Sequence of chain 2.E:
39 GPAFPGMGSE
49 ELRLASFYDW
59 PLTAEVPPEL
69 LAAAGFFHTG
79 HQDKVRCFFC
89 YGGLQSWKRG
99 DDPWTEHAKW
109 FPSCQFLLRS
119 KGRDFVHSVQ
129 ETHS

Sequence of chain 1.D:
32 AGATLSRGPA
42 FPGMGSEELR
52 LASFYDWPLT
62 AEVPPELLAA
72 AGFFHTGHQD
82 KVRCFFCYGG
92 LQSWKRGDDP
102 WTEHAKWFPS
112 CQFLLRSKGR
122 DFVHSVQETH

Binding-site contacts:
Ligand atom N contacts residue SER94 of chain 2.E at 3.9 Å.
Ligand atom CB contacts residue GLU104 of chain 2.E at 3.7 Å.
Ligand atom C contacts residue ARG97 of chain 1.D at 3.3 Å.
Ligand atom CA contacts residue GLY91 of chain 2.E at 3.3 Å.
Ligand atom N contacts residue ASP99 of chain 2.E at 2.7 Å (salt-bridge).
Ligand atom CB contacts residue GLN93 of chain 2.E at 3.7 Å.
Ligand atom CG1 contacts residue GLY91 of chain 2.E at 3.7 Å.
Ligand atom CG2 contacts residue GLN93 of chain 2.E at 3.6 Å.
Ligand atom CD1 contacts residue LEU92 of chain 2.E at 3.6 Å (hydrophobic).
Ligand atom CA contacts residue SER94 of chain 2.E at 3.6 Å.
Ligand atom O contacts residue LEU92 of chain 2.E at 3.4 Å.
Ligand atom N contacts residue GLN93 of chain 2.E at 3.0 Å (h-bond).
Ligand atom CG2 contacts residue GLN93 of chain 2.E at 3.7 Å.
Ligand atom CA contacts residue GLU104 of chain 2.E at 3.8 Å.
Ligand atom C contacts residue GLN93 of chain 2.E at 3.7 Å.
Ligand atom CA contacts residue GLN93 of chain 2.E at 3.4 Å.
Ligand atom CB contacts residue TRP95 of chain 2.E at 3.8 Å (hydrophobic).
Ligand atom N contacts residue GLY91 of chain 2.E at 3.2 Å (h-bond).
Ligand atom N contacts residue LEU92 of chain 2.E at 3.9 Å.
Ligand atom CA contacts residue ASP99 of chain 2.E at 3.6 Å.
Ligand atom CD1 contacts residue LYS82 of chain 2.E at 3.8 Å.
Ligand atom O contacts residue TRP108 of chain 2.E at 3.1 Å (h-bond).
Ligand atom CG contacts residue TRP108 of chain 2.E at 3.5 Å (hydrophobic).
Ligand atom O contacts residue ARG97 of chain 1.D at 2.9 Å (salt-bridge).
Ligand atom CG1 contacts residue LEU92 of chain 2.E at 3.8 Å (hydrophobic).
Ligand atom CG1 contacts residue GLN93 of chain 2.E at 3.6 Å.
Ligand atom C contacts residue GLU104 of chain 2.E at 3.8 Å.
Ligand atom O contacts residue GLN93 of chain 2.E at 3.0 Å (h-bond).
Ligand atom CD1 contacts residue VAL83 of chain 2.E at 3.9 Å (hydrophobic).
Ligand atom C contacts residue GLY91 of chain 2.E at 3.7 Å.
Ligand atom C contacts residue LEU92 of chain 2.E at 3.8 Å (hydrophobic).
Ligand atom CA contacts residue GLN93 of chain 2.E at 3.4 Å.
Ligand atom CB contacts residue GLN93 of chain 2.E at 3.7 Å.
Ligand atom CD1 contacts residue GLY91 of chain 2.E at 3.5 Å.
Ligand atom O contacts residue GLU104 of chain 2.E at 3.2 Å (salt-bridge).
Ligand atom C contacts residue TRP108 of chain 2.E at 3.9 Å (hydrophobic).
Ligand atom CB contacts residue ASP99 of chain 2.E at 4.0 Å.
Ligand atom N contacts residue GLU104 of chain 2.E at 3.3 Å (salt-bridge).
Ligand atom CG2 contacts residue SER94 of chain 2.E at 3.5 Å.
Ligand atom CD contacts residue TRP108 of chain 2.E at 3.6 Å (hydrophobic).

The small molecule below binds the protein below.
Small molecule (SMILES): CC[C@H](C)[C@@H](C=O)NC(=O)[C@@H]1CCCN1C(=O)[C@@H](NC(=O)[C@H](C)N)C(C)C